Sequence of chain 1.N:
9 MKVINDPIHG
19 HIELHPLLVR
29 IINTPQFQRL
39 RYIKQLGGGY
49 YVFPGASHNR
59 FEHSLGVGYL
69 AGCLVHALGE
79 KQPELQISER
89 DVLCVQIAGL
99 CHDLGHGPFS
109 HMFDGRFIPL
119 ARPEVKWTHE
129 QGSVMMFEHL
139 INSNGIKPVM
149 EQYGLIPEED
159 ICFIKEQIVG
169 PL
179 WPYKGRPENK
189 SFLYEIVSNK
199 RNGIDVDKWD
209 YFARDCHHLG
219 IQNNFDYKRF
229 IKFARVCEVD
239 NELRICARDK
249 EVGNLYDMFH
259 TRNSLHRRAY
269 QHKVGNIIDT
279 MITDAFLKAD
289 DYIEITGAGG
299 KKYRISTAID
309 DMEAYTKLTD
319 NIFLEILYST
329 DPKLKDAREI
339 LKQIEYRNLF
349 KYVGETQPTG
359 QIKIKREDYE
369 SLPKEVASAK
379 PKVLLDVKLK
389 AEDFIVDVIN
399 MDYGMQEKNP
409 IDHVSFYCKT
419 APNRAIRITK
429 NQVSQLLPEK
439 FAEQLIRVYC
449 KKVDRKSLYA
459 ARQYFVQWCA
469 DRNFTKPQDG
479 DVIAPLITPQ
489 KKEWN

Binding-site contacts:
Ligand atom O9 contacts residue MG1 of chain 1.KE at 2.3 Å.
Ligand atom N3 contacts residue TYR49 of chain 1.O at 3.2 Å (h-bond).
Ligand atom C6 contacts residue XG41 of chain 1.XD at 3.4 Å.
Ligand atom O13 contacts residue LYS349 of chain 1.O at 3.3 Å (salt-bridge).
Ligand atom O12 contacts residue MG1 of chain 1.KE at 2.1 Å.
Ligand atom O14 contacts residue MG1 of chain 1.KE at 2.9 Å.
Ligand atom C9 contacts residue ARG39 of chain 1.P at 3.5 Å.
Ligand atom O6 contacts residue ARG39 of chain 1.P at 2.8 Å (salt-bridge).
Ligand atom C10 contacts residue VAL50 of chain 1.O at 3.0 Å (hydrophobic).
Ligand atom N3 contacts residue ARG39 of chain 1.P at 3.1 Å (salt-bridge).
Ligand atom C5 contacts residue ARG345 of chain 1.O at 3.3 Å.
Ligand atom O1 contacts residue LYS10 of chain 1.P at 2.6 Å (salt-bridge).
Ligand atom O8 contacts residue LYS10 of chain 1.P at 3.4 Å (salt-bridge).
Ligand atom C10 contacts residue TYR49 of chain 1.O at 3.2 Å (hydrophobic).
Ligand atom O14 contacts residue LYS417 of chain 1.N at 2.3 Å (salt-bridge).
Ligand atom O9 contacts residue XG41 of chain 1.XD at 3.0 Å (h-bond).
Ligand atom C1 contacts residue VAL50 of chain 1.O at 3.4 Å (hydrophobic).
Ligand atom C8 contacts residue XG41 of chain 1.XD at 3.1 Å.
Ligand atom C2 contacts residue LYS10 of chain 1.P at 3.5 Å.
Ligand atom O6 contacts residue GLN36 of chain 1.P at 3.0 Å (h-bond).
Ligand atom O1 contacts residue ASN31 of chain 1.P at 3.0 Å (h-bond).
Ligand atom O2 contacts residue ILE12 of chain 1.P at 3.2 Å.
Ligand atom O2 contacts residue XG41 of chain 1.XD at 3.5 Å.
Ligand atom O6 contacts residue PHE59 of chain 1.P at 3.4 Å.
Ligand atom O3 contacts residue MG1 of chain 1.KE at 3.4 Å.
Ligand atom O2 contacts residue VAL11 of chain 1.P at 2.4 Å (h-bond).
Ligand atom P3 contacts residue LYS417 of chain 1.N at 3.4 Å.
Ligand atom O12 contacts residue XG41 of chain 1.XD at 2.7 Å (h-bond).
Ligand atom C4 contacts residue XG41 of chain 1.XD at 3.3 Å.
Ligand atom O5 contacts residue ARG345 of chain 1.O at 3.2 Å (salt-bridge).
Ligand atom O3 contacts residue VAL11 of chain 1.P at 3.4 Å (h-bond).
Ligand atom O7 contacts residue VAL272 of chain 1.O at 3.4 Å.
Ligand atom O9 contacts residue LYS10 of chain 1.P at 3.0 Å.
Ligand atom O3 contacts residue XG41 of chain 1.XD at 2.4 Å (h-bond).
Ligand atom O14 contacts residue XG41 of chain 1.XD at 3.0 Å (h-bond).
Ligand atom N1 contacts residue ASN31 of chain 1.P at 3.0 Å (h-bond).
Ligand atom O11 contacts residue VAL272 of chain 1.O at 3.4 Å.
Ligand atom P2 contacts residue MG1 of chain 1.KE at 3.4 Å.
Ligand atom O8 contacts residue ARG345 of chain 1.O at 3.1 Å (salt-bridge).
Ligand atom O4 contacts residue ARG345 of chain 1.O at 3.4 Å (salt-bridge).

Sequence of chain 1.P:
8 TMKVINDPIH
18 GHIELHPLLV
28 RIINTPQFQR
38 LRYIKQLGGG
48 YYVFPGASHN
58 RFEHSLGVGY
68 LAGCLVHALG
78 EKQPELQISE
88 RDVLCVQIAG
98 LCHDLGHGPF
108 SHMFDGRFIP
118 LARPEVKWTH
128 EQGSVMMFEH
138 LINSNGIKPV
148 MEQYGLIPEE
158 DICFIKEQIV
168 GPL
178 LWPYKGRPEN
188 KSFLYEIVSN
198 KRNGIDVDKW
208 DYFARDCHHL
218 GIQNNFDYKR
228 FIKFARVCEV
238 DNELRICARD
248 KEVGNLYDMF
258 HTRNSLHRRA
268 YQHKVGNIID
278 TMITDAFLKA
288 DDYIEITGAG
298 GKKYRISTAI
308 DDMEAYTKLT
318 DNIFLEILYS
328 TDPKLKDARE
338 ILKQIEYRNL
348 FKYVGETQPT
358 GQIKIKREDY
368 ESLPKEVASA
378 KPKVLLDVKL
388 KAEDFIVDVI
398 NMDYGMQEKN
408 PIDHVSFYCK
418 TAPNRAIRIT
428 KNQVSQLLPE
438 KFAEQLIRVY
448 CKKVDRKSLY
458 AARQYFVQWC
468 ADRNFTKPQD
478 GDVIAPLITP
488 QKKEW

Sequence of chain 1.O:
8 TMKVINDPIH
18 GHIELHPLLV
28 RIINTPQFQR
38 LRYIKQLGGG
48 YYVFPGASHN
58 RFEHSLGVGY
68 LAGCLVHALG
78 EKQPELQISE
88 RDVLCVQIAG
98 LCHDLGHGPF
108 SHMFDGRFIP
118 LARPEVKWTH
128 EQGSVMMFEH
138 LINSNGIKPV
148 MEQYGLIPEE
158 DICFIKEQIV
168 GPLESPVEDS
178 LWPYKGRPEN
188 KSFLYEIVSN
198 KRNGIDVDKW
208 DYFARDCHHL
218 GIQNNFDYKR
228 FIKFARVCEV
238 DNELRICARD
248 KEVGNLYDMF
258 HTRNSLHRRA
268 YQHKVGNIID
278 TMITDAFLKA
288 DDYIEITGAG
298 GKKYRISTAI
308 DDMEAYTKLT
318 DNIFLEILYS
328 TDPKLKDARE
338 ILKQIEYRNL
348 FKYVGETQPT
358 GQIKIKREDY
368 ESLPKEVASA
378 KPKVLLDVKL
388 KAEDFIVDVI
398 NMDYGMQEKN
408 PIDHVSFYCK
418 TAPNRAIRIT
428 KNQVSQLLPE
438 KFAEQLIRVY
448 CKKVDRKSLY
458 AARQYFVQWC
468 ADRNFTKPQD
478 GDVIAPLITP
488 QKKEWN

This protein binds this small molecule.
Small molecule (SMILES): O=c1[nH]c(=O)c2ncn([C@@H]3O[C@H](COP(=O)(O)OP(=O)(O)OP(=O)(O)O)[C@@H](O)[C@H]3O)c2[nH]1